Sequence of chain 1.D:
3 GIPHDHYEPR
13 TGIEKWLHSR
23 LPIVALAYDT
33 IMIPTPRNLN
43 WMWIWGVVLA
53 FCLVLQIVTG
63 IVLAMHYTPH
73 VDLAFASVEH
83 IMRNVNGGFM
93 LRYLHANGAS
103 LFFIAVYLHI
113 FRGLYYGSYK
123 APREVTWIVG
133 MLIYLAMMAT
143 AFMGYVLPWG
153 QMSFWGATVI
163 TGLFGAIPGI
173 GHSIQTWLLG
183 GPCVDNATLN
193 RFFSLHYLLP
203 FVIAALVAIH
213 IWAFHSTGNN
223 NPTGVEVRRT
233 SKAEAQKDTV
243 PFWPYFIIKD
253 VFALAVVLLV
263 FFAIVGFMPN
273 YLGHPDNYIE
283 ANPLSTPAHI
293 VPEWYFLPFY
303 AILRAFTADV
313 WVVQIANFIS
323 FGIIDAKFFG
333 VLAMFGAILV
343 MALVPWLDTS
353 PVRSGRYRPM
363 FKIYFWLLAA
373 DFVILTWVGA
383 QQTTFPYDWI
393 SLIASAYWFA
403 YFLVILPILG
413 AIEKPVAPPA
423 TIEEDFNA

This small molecule binds to this protein.
Small molecule (SMILES): C/C=C(C)/C=C/C=C[C@H](OC)[C@@H](C)[C@@H](OC)[C@@H](C)CCc1oc2c(O)c(OC)cc(OC)c2c(=O)c1C

Binding-site contacts:
Ligand atom C5M contacts residue TYR302 of chain 1.D at 3.6 Å (hydrophobic).
Ligand atom C8 contacts residue GLU295 of chain 1.D at 3.7 Å.
Ligand atom O1 contacts residue PHE298 of chain 1.D at 3.8 Å.
Ligand atom C7M contacts residue ILE292 of chain 1.D at 3.8 Å (hydrophobic).
Ligand atom O7 contacts residue GLY158 of chain 1.D at 3.4 Å.
Ligand atom C4 contacts residue TYR302 of chain 1.D at 3.6 Å (hydrophobic).
Ligand atom C20 contacts residue MET145 of chain 1.D at 3.6 Å (hydrophobic).
Ligand atom C8 contacts residue PRO294 of chain 1.D at 3.5 Å (hydrophobic).
Ligand atom C23 contacts residue ILE340 of chain 1.D at 3.8 Å (hydrophobic).
Ligand atom O4 contacts residue TYR302 of chain 1.D at 3.5 Å.
Ligand atom O12 contacts residue MET336 of chain 1.D at 3.3 Å.
Ligand atom C4 contacts residue VAL161 of chain 1.D at 3.5 Å (hydrophobic).
Ligand atom C7 contacts residue GLY158 of chain 1.D at 3.5 Å.
Ligand atom O8 contacts residue GLU295 of chain 1.D at 2.6 Å (salt-bridge).
Ligand atom O4 contacts residue VAL161 of chain 1.D at 3.0 Å.
Ligand atom O8 contacts residue PHE298 of chain 1.D at 3.5 Å.
Ligand atom C3M contacts residue MET336 of chain 1.D at 3.8 Å (hydrophobic).
Ligand atom C21 contacts residue MET145 of chain 1.D at 3.8 Å (hydrophobic).
Ligand atom C21 contacts residue LEU197 of chain 1.D at 3.5 Å (hydrophobic).
Ligand atom O14 contacts residue ALA141 of chain 1.D at 3.7 Å.
Ligand atom C7M contacts residue MET154 of chain 1.D at 3.7 Å (hydrophobic).
Ligand atom C18 contacts residue PHE144 of chain 1.D at 3.7 Å (hydrophobic).
Ligand atom C26 contacts residue LEU180 of chain 1.D at 3.7 Å (hydrophobic).
Ligand atom O7 contacts residue GLU295 of chain 1.D at 3.6 Å (salt-bridge).
Ligand atom O14 contacts residue MET140 of chain 1.D at 3.8 Å.
Ligand atom C5M contacts residue CYS151 of chain 1.C at 3.8 Å (hydrophobic).
Ligand atom C25 contacts residue LEU137 of chain 1.D at 3.7 Å (hydrophobic).
Ligand atom C15 contacts residue ILE162 of chain 1.D at 3.8 Å (hydrophobic).
Ligand atom C5M contacts residue HIS152 of chain 1.C at 3.8 Å.
Ligand atom O8 contacts residue PRO294 of chain 1.D at 3.6 Å.
Ligand atom O5 contacts residue VAL161 of chain 1.D at 3.2 Å.
Ligand atom C24 contacts residue PHE144 of chain 1.D at 3.6 Å (hydrophobic).
Ligand atom C23 contacts residue MET336 of chain 1.D at 3.6 Å (hydrophobic).
Ligand atom C23 contacts residue PHE337 of chain 1.D at 3.7 Å (hydrophobic).
Ligand atom C8A contacts residue PRO294 of chain 1.D at 3.7 Å (hydrophobic).
Ligand atom C7M contacts residue VAL293 of chain 1.D at 3.6 Å (hydrophobic).
Ligand atom C6 contacts residue GLY158 of chain 1.D at 3.6 Å.
Ligand atom O1 contacts residue ILE162 of chain 1.D at 3.6 Å.
Ligand atom O4 contacts residue HIS152 of chain 1.C at 2.9 Å (h-bond).
Ligand atom C5 contacts residue VAL161 of chain 1.D at 3.8 Å (hydrophobic).

Sequence of chain 1.C:
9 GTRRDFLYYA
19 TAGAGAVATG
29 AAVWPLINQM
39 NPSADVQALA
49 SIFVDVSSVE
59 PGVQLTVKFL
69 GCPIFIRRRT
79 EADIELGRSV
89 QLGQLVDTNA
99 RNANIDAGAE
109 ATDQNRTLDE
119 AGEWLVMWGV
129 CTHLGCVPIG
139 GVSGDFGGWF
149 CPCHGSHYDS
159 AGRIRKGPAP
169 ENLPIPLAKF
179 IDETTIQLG